Sequence of chain 2.B:
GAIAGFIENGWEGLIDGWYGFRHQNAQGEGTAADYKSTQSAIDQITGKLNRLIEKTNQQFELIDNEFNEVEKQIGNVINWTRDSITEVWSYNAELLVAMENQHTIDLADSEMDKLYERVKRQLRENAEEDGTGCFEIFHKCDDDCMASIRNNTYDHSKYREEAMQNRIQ

A protein and the small-molecule ligand that binds it are described below.
Small molecule (SMILES): CC(=O)N[C@@H]1[C@@H](O)[C@H](O)[C@@H](CO)O[C@H]1O

Binding-site contacts:
Ligand atom C5 contacts residue ASN82 of chain 2.B at 3.7 Å.
Ligand atom O7 contacts residue ASN82 of chain 2.B at 4.1 Å.
Ligand atom N2 contacts residue GLU72 of chain 2.B at 4.5 Å.
Ligand atom C8 contacts residue GLU72 of chain 2.B at 3.8 Å.
Ligand atom N2 contacts residue ASN79 of chain 2.B at 4.4 Å.
Ligand atom C2 contacts residue ASN82 of chain 2.B at 2.2 Å.
Ligand atom C8 contacts residue GLU74 of chain 2.B at 4.5 Å.
Ligand atom C3 contacts residue GLU72 of chain 2.B at 4.0 Å.
Ligand atom C1 contacts residue ASN82 of chain 2.B at 1.4 Å.
Ligand atom O7 contacts residue ASN79 of chain 2.B at 3.3 Å (h-bond).
Ligand atom O7 contacts residue LYS75 of chain 2.B at 3.0 Å (salt-bridge).
Ligand atom N2 contacts residue GLY78 of chain 2.B at 4.3 Å.
Ligand atom C8 contacts residue ASN79 of chain 2.B at 3.7 Å.
Ligand atom C7 contacts residue ASN82 of chain 2.B at 3.6 Å.
Ligand atom C7 contacts residue GLU72 of chain 2.B at 3.9 Å.
Ligand atom C8 contacts residue GLY78 of chain 2.B at 3.7 Å.
Ligand atom C7 contacts residue GLY78 of chain 2.B at 4.4 Å.
Ligand atom O7 contacts residue GLU72 of chain 2.B at 4.1 Å.
Ligand atom N2 contacts residue ASN82 of chain 2.B at 2.7 Å (h-bond).
Ligand atom C7 contacts residue ASN79 of chain 2.B at 3.6 Å.
Ligand atom O5 contacts residue ASN82 of chain 2.B at 2.4 Å (h-bond).
Ligand atom C4 contacts residue ASN82 of chain 2.B at 4.1 Å.
Ligand atom O3 contacts residue GLU72 of chain 2.B at 3.2 Å (salt-bridge).
Ligand atom C8 contacts residue LYS75 of chain 2.B at 3.9 Å.
Ligand atom C3 contacts residue ASN82 of chain 2.B at 3.6 Å.
Ligand atom C7 contacts residue LYS75 of chain 2.B at 3.9 Å.